A protein and the small-molecule ligand that binds it are described below.
Small molecule (SMILES): CC(=O)N[C@@H]1[C@@H](O)[C@H](O)[C@@H](CO)O[C@H]1O

Binding-site contacts:
Ligand atom C5 contacts residue GLN468 of chain 1.B at 3.6 Å.
Ligand atom C8 contacts residue THR470 of chain 1.B at 4.5 Å.
Ligand atom C5 contacts residue ASN460 of chain 1.B at 3.7 Å.
Ligand atom O5 contacts residue ASN460 of chain 1.B at 2.4 Å (h-bond).
Ligand atom C1 contacts residue GLN468 of chain 1.B at 4.0 Å.
Ligand atom C7 contacts residue ASN460 of chain 1.B at 3.5 Å.
Ligand atom O7 contacts residue ASN460 of chain 1.B at 3.7 Å.
Ligand atom O5 contacts residue GLN468 of chain 1.B at 3.6 Å (h-bond).
Ligand atom N2 contacts residue ASN460 of chain 1.B at 2.9 Å (h-bond).
Ligand atom C6 contacts residue GLN468 of chain 1.B at 3.8 Å.
Ligand atom C4 contacts residue ASN460 of chain 1.B at 4.2 Å.
Ligand atom C3 contacts residue ASN460 of chain 1.B at 3.8 Å.
Ligand atom O7 contacts residue THR470 of chain 1.B at 4.5 Å.
Ligand atom C1 contacts residue ASN460 of chain 1.B at 1.4 Å.
Ligand atom C2 contacts residue ASN460 of chain 1.B at 2.5 Å.

Sequence of chain 1.B:
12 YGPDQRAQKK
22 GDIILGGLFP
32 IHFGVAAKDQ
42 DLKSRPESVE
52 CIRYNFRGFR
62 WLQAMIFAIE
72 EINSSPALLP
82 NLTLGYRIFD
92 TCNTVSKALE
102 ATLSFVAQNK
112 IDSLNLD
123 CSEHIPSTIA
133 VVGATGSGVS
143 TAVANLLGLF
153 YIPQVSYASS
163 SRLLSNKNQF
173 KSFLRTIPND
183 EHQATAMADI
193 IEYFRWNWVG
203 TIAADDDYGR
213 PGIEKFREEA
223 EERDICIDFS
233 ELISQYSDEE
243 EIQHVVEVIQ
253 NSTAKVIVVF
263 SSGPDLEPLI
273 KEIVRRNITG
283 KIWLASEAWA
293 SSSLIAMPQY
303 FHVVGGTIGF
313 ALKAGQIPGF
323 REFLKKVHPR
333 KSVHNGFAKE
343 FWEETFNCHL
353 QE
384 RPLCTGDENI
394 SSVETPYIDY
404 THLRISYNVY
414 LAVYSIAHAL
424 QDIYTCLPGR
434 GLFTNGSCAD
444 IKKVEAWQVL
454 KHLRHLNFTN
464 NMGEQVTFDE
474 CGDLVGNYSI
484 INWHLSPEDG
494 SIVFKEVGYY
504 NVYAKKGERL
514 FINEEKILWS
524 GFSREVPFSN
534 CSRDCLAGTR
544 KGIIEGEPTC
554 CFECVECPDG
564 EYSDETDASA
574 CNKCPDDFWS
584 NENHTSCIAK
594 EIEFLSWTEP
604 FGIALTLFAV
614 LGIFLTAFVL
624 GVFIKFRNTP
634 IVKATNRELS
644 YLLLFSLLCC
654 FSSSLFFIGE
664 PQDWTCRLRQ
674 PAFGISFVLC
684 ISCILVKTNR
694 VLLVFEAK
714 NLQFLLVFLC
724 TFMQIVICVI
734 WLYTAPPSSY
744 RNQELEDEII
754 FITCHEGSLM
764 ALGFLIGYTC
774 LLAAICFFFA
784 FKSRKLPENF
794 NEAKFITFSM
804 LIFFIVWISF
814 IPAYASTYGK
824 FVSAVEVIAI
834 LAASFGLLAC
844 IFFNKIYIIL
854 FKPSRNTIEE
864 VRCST